Binding-site contacts:
Ligand atom O7 contacts residue GLU123 of chain 1.A at 2.5 Å (salt-bridge).
Ligand atom O7 contacts residue TYR163 of chain 1.A at 3.2 Å (h-bond).
Ligand atom N8 contacts residue THR161 of chain 1.A at 2.6 Å (h-bond).
Ligand atom C26 contacts residue GLU123 of chain 1.A at 3.4 Å.
Ligand atom C12 contacts residue ALA162 of chain 1.A at 3.4 Å (hydrophobic).
Ligand atom N contacts residue ASP150 of chain 4.A at 3.0 Å (salt-bridge).
Ligand atom N8 contacts residue PHE74 of chain 1.A at 3.3 Å.
Ligand atom C13 contacts residue ALA162 of chain 1.A at 3.5 Å (hydrophobic).
Ligand atom O4 contacts residue ASN189 of chain 4.A at 3.6 Å.
Ligand atom O5 contacts residue ASP45 of chain 1.A at 2.8 Å (salt-bridge).
Ligand atom N7 contacts residue ASN122 of chain 1.A at 2.9 Å (h-bond).
Ligand atom C13 contacts residue THR161 of chain 1.A at 3.5 Å.
Ligand atom C contacts residue TYR163 of chain 1.A at 3.4 Å (hydrophobic).
Ligand atom N10 contacts residue ASP45 of chain 1.A at 3.5 Å (salt-bridge).
Ligand atom O3 contacts residue HIS223 of chain 1.A at 3.4 Å (h-bond).
Ligand atom C19 contacts residue ILE187 of chain 4.A at 3.5 Å (hydrophobic).
Ligand atom N11 contacts residue CIT1 of chain 1.C at 2.9 Å (h-bond).
Ligand atom C25 contacts residue CIT1 of chain 1.C at 3.4 Å.
Ligand atom C22 contacts residue CIT1 of chain 1.C at 3.5 Å.
Ligand atom C27 contacts residue GLU123 of chain 1.A at 3.4 Å.
Ligand atom O6 contacts residue ASN122 of chain 1.A at 3.1 Å (h-bond).
Ligand atom O2 contacts residue ILE187 of chain 4.A at 3.1 Å.
Ligand atom O6 contacts residue GLU123 of chain 1.A at 2.7 Å (salt-bridge).
Ligand atom C22 contacts residue HIS223 of chain 1.A at 3.3 Å.
Ligand atom N contacts residue ALA185 of chain 4.A at 2.9 Å (h-bond).
Ligand atom O7 contacts residue ALA162 of chain 1.A at 3.2 Å.
Ligand atom C1 contacts residue SER166 of chain 1.A at 3.2 Å.
Ligand atom C24 contacts residue CIT1 of chain 1.C at 3.1 Å.
Ligand atom O5 contacts residue LEU72 of chain 1.A at 3.3 Å.
Ligand atom N7 contacts residue SER158 of chain 1.A at 3.0 Å (h-bond).
Ligand atom N7 contacts residue TYR75 of chain 1.A at 3.4 Å (h-bond).
Ligand atom N12 contacts residue HIS223 of chain 1.A at 3.4 Å (h-bond).
Ligand atom C3 contacts residue TYR163 of chain 1.A at 3.4 Å (hydrophobic).
Ligand atom C14 contacts residue THR161 of chain 1.A at 3.3 Å.
Ligand atom N contacts residue TYR163 of chain 1.A at 3.4 Å.
Ligand atom C14 contacts residue PHE74 of chain 1.A at 3.4 Å (hydrophobic).
Ligand atom N6 contacts residue ASN122 of chain 1.A at 2.9 Å (h-bond).
Ligand atom C21 contacts residue HIS223 of chain 1.A at 3.6 Å.
Ligand atom N1 contacts residue SER166 of chain 1.A at 3.2 Å (h-bond).
Ligand atom C10 contacts residue ASP45 of chain 1.A at 3.5 Å.

Sequence of chain 4.A:
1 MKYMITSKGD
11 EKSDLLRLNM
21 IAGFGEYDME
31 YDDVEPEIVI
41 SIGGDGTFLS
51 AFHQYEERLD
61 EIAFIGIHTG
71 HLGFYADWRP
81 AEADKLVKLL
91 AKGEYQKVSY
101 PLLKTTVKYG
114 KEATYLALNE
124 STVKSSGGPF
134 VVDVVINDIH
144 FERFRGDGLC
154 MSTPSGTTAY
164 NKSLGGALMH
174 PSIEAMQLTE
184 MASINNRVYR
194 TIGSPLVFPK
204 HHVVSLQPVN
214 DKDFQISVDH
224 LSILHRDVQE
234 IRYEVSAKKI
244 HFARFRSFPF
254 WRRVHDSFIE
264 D

Sequence of chain 1.A:
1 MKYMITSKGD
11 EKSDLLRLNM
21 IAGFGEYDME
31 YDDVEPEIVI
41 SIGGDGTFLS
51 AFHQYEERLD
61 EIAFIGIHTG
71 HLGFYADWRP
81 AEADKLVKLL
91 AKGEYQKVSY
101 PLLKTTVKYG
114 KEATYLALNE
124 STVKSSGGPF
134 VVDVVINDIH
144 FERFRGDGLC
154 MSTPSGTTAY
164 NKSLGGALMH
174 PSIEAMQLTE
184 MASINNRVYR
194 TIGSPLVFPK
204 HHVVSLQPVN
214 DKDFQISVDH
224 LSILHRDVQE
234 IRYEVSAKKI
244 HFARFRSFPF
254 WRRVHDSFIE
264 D

This protein binds this small molecule.
Small molecule (SMILES): Nc1ncnc2c1ncn2[C@@H]1O[C@H](CN2CC#Cc3nc4c(N)ncnc4n3[C@@H]3O[C@H](CNC(=O)CCNC(=O)C2)[C@@H](O)[C@H]3O)[C@@H](O)[C@H]1O